This protein binds this small molecule.
Small molecule (SMILES): OC[C@H]1O[C@H](O)[C@H](O)[C@@H](O)[C@@H]1O

Sequence of chain 2.A:
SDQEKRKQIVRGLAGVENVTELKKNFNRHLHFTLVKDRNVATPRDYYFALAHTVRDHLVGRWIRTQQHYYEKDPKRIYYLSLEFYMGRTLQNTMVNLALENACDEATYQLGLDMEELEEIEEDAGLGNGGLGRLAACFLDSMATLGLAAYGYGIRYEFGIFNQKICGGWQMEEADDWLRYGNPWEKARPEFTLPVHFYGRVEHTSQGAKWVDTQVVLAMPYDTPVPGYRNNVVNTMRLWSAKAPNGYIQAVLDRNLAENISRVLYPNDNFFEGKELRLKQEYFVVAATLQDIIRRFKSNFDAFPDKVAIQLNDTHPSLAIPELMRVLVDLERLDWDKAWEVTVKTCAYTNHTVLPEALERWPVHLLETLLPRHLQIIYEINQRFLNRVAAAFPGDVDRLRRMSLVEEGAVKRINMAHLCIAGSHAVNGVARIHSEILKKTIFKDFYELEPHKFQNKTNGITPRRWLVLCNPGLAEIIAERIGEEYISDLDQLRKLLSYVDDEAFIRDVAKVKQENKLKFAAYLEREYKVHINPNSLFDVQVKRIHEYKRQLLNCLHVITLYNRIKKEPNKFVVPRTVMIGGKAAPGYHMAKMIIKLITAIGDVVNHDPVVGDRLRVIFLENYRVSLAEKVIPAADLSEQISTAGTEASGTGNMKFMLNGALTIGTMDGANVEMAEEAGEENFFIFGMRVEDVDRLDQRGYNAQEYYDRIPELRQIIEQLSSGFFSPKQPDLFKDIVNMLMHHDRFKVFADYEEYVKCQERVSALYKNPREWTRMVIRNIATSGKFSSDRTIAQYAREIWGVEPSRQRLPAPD

Binding-site contacts:
Ligand atom C6 contacts residue HIS377 of chain 2.A at 3.5 Å.
Ligand atom C1 contacts residue LEU136 of chain 2.A at 4.1 Å (hydrophobic).
Ligand atom O3 contacts residue ALA673 of chain 2.A at 3.6 Å.
Ligand atom C5 contacts residue ASN484 of chain 2.A at 4.1 Å.
Ligand atom O6 contacts residue ASN484 of chain 2.A at 2.7 Å (h-bond).
Ligand atom C2 contacts residue GLU672 of chain 2.A at 3.9 Å.
Ligand atom C1 contacts residue ASN284 of chain 2.A at 4.1 Å.
Ligand atom O3 contacts residue GLU672 of chain 2.A at 2.9 Å (salt-bridge).
Ligand atom O2 contacts residue ASN284 of chain 2.A at 3.0 Å (h-bond).
Ligand atom O4 contacts residue GLY675 of chain 2.A at 2.8 Å (h-bond).
Ligand atom C2 contacts residue ASN284 of chain 2.A at 4.1 Å.
Ligand atom C6 contacts residue LEU136 of chain 2.A at 4.0 Å (hydrophobic).
Ligand atom O4 contacts residue SER674 of chain 2.A at 3.6 Å.
Ligand atom O4 contacts residue ASN484 of chain 2.A at 3.2 Å (h-bond).
Ligand atom C6 contacts residue GLY135 of chain 2.A at 3.8 Å.
Ligand atom O2 contacts residue TYR573 of chain 2.A at 3.1 Å (h-bond).
Ligand atom O5 contacts residue GLY135 of chain 2.A at 4.1 Å.
Ligand atom O1 contacts residue ASN284 of chain 2.A at 3.8 Å.
Ligand atom O6 contacts residue VAL455 of chain 2.A at 3.8 Å.
Ligand atom C4 contacts residue GLY675 of chain 2.A at 3.8 Å.
Ligand atom O1 contacts residue GLY135 of chain 2.A at 3.8 Å.
Ligand atom C2 contacts residue HIS377 of chain 2.A at 3.4 Å.
Ligand atom C1 contacts residue HIS377 of chain 2.A at 4.0 Å.
Ligand atom C3 contacts residue GLY675 of chain 2.A at 3.8 Å.
Ligand atom O5 contacts residue LEU136 of chain 2.A at 3.7 Å.
Ligand atom O2 contacts residue GLU672 of chain 2.A at 3.2 Å (salt-bridge).
Ligand atom O1 contacts residue LEU136 of chain 2.A at 3.5 Å (h-bond).
Ligand atom C5 contacts residue LEU136 of chain 2.A at 3.8 Å (hydrophobic).
Ligand atom O6 contacts residue HIS377 of chain 2.A at 2.8 Å (h-bond).
Ligand atom C5 contacts residue HIS377 of chain 2.A at 4.1 Å.
Ligand atom O5 contacts residue HIS377 of chain 2.A at 3.5 Å (h-bond).
Ligand atom O3 contacts residue GLY675 of chain 2.A at 3.0 Å (h-bond).
Ligand atom O6 contacts residue LEU139 of chain 2.A at 3.6 Å.
Ligand atom C6 contacts residue LEU139 of chain 2.A at 3.6 Å (hydrophobic).
Ligand atom O3 contacts residue SER674 of chain 2.A at 3.1 Å (h-bond).
Ligand atom C3 contacts residue GLU672 of chain 2.A at 3.5 Å.
Ligand atom C4 contacts residue ASN484 of chain 2.A at 3.8 Å.
Ligand atom O2 contacts residue HIS377 of chain 2.A at 4.1 Å.
Ligand atom C5 contacts residue GLY135 of chain 2.A at 3.8 Å.
Ligand atom C6 contacts residue ASN484 of chain 2.A at 3.2 Å.